The small molecule below binds the protein below.
Small molecule (SMILES): CC(=O)N[C@H]1[C@H](O[C@H]2[C@H](O)[C@@H](NC(C)=O)CO[C@@H]2CO)O[C@H](CO)[C@@H](O)[C@@H]1O

Binding-site contacts:
Ligand atom N2 contacts residue ASN17 of chain 1.A at 3.2 Å (h-bond).
Ligand atom C1 contacts residue ASN137 of chain 1.A at 3.6 Å.
Ligand atom O7 contacts residue ASN17 of chain 1.A at 3.3 Å (h-bond).
Ligand atom C4 contacts residue ASN17 of chain 1.A at 4.2 Å.
Ligand atom C6 contacts residue ASN137 of chain 1.A at 4.2 Å.
Ligand atom O6 contacts residue ASN137 of chain 1.A at 3.6 Å.
Ligand atom C7 contacts residue ASN17 of chain 1.A at 3.5 Å.
Ligand atom C5 contacts residue ASN17 of chain 1.A at 3.6 Å.
Ligand atom C5 contacts residue ASN137 of chain 1.A at 3.8 Å.
Ligand atom O5 contacts residue ASN17 of chain 1.A at 2.2 Å (h-bond).
Ligand atom O5 contacts residue ASN137 of chain 1.A at 3.4 Å (h-bond).
Ligand atom C8 contacts residue ASN17 of chain 1.A at 4.5 Å.
Ligand atom C3 contacts residue ASN17 of chain 1.A at 3.9 Å.
Ligand atom C2 contacts residue ASN17 of chain 1.A at 2.6 Å.
Ligand atom C8 contacts residue VAL16 of chain 1.A at 4.3 Å (hydrophobic).
Ligand atom C1 contacts residue ASN17 of chain 1.A at 1.7 Å.
Ligand atom O6 contacts residue ASN17 of chain 1.A at 4.3 Å.
Ligand atom C8 contacts residue CYS15 of chain 1.A at 3.2 Å (hydrophobic).

Sequence of chain 1.A:
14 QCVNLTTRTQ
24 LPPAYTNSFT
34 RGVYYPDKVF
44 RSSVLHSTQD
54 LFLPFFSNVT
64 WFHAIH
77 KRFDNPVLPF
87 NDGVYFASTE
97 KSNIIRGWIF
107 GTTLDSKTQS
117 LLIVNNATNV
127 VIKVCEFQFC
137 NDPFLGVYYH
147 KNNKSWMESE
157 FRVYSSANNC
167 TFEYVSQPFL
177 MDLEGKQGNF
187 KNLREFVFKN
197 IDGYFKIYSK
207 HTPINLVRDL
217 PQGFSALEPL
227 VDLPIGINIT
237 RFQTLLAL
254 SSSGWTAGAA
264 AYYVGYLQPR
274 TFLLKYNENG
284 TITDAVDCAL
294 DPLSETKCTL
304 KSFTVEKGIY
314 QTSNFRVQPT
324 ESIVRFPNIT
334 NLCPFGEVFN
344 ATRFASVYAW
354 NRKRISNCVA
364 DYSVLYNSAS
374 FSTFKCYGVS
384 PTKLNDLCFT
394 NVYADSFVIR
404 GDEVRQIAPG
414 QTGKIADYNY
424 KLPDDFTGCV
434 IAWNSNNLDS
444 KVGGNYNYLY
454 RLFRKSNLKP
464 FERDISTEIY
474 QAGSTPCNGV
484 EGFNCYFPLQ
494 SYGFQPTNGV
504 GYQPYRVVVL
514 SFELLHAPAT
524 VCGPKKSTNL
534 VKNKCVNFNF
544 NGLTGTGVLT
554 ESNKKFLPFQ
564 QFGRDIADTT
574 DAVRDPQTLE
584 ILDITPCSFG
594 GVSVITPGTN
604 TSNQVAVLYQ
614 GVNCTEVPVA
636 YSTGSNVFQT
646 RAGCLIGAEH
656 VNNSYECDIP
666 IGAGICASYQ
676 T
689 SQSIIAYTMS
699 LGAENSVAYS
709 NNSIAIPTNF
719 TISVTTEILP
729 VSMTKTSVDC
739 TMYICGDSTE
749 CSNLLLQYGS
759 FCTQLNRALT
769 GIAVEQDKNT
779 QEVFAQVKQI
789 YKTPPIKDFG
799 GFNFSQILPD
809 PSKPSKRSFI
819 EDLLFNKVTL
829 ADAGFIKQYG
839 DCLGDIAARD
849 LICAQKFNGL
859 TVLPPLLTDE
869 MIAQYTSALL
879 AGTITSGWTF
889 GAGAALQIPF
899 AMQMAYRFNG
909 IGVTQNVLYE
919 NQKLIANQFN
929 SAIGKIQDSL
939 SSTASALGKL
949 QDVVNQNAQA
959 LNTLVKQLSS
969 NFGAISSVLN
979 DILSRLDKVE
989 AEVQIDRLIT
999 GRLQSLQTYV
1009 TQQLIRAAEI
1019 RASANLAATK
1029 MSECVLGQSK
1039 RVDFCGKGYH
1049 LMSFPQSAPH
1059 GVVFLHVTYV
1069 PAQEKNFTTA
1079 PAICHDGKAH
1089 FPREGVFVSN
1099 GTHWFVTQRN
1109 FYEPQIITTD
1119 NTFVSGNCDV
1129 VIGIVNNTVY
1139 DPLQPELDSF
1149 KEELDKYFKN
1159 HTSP